The small molecule below binds the protein below.
Small molecule (SMILES): NC(=O)COc1c(F)cc(SCCNS(=O)(=O)c2ccccc2)cc1F

Binding-site contacts:
Ligand atom C04 contacts residue MET104 of chain 1.A at 3.8 Å (hydrophobic).
Ligand atom C13 contacts residue LYS215 of chain 1.A at 3.9 Å.
Ligand atom C19 contacts residue LYS215 of chain 1.A at 3.6 Å.
Ligand atom C25 contacts residue MET104 of chain 1.A at 3.8 Å (hydrophobic).
Ligand atom F26 contacts residue GLY216 of chain 1.A at 3.5 Å.
Ligand atom C02 contacts residue PHE103 of chain 1.A at 4.1 Å (hydrophobic).
Ligand atom C02 contacts residue ASN239 of chain 1.A at 3.6 Å.
Ligand atom C04 contacts residue PRO102 of chain 1.A at 4.0 Å (hydrophobic).
Ligand atom C04 contacts residue SER105 of chain 1.A at 4.0 Å.
Ligand atom C12 contacts residue SER214 of chain 1.A at 3.4 Å.
Ligand atom C19 contacts residue ILE89 of chain 1.A at 3.5 Å (hydrophobic).
Ligand atom C12 contacts residue LYS215 of chain 1.A at 3.7 Å.
Ligand atom C24 contacts residue LYS215 of chain 1.A at 3.8 Å.
Ligand atom C06 contacts residue PRO102 of chain 1.A at 4.0 Å (hydrophobic).
Ligand atom O16 contacts residue PRO102 of chain 1.A at 3.0 Å.
Ligand atom N01 contacts residue LEU244 of chain 1.A at 3.8 Å.
Ligand atom O17 contacts residue PRO102 of chain 1.A at 4.0 Å.
Ligand atom C20 contacts residue ILE89 of chain 1.A at 3.0 Å (hydrophobic).
Ligand atom F26 contacts residue MET104 of chain 1.A at 2.5 Å.
Ligand atom O17 contacts residue ILE89 of chain 1.A at 4.2 Å.
Ligand atom F26 contacts residue SER105 of chain 1.A at 3.4 Å.
Ligand atom F26 contacts residue LYS215 of chain 1.A at 3.8 Å.
Ligand atom O17 contacts residue GLY216 of chain 1.A at 2.7 Å (h-bond).
Ligand atom O16 contacts residue ILE89 of chain 1.A at 3.6 Å.
Ligand atom N01 contacts residue ASN239 of chain 1.A at 3.8 Å.
Ligand atom C25 contacts residue PRO102 of chain 1.A at 3.7 Å (hydrophobic).
Ligand atom N01 contacts residue PHE103 of chain 1.A at 3.0 Å (h-bond).
Ligand atom C13 contacts residue SER214 of chain 1.A at 3.6 Å.
Ligand atom C21 contacts residue ILE89 of chain 1.A at 4.1 Å (hydrophobic).
Ligand atom S15 contacts residue PRO102 of chain 1.A at 4.1 Å.
Ligand atom C25 contacts residue SER105 of chain 1.A at 4.0 Å.
Ligand atom F26 contacts residue PRO102 of chain 1.A at 3.3 Å.
Ligand atom O17 contacts residue LYS215 of chain 1.A at 3.1 Å.
Ligand atom C24 contacts residue SER105 of chain 1.A at 4.1 Å.
Ligand atom C18 contacts residue ILE89 of chain 1.A at 4.0 Å (hydrophobic).
Ligand atom O03 contacts residue ASN239 of chain 1.A at 2.8 Å (h-bond).
Ligand atom C02 contacts residue PRO102 of chain 1.A at 4.1 Å (hydrophobic).
Ligand atom O05 contacts residue PRO102 of chain 1.A at 3.5 Å (h-bond).
Ligand atom C20 contacts residue LYS215 of chain 1.A at 4.2 Å.
Ligand atom N01 contacts residue MET104 of chain 1.A at 3.7 Å.

Sequence of chain 1.A:
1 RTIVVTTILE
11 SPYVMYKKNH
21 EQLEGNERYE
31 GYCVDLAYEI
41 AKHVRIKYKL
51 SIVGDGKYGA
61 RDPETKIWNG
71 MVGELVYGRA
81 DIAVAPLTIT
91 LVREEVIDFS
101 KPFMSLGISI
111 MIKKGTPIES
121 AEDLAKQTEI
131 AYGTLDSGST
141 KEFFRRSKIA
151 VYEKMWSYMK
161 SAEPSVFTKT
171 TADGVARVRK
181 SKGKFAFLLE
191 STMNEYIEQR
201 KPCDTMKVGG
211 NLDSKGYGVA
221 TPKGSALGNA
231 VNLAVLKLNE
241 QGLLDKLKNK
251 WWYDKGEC